This protein binds this small molecule.
Small molecule (SMILES): CC(=O)N[C@@H]1[C@@H](O)[C@H](O)[C@@H](CO)O[C@H]1O

Sequence of chain 1.A:
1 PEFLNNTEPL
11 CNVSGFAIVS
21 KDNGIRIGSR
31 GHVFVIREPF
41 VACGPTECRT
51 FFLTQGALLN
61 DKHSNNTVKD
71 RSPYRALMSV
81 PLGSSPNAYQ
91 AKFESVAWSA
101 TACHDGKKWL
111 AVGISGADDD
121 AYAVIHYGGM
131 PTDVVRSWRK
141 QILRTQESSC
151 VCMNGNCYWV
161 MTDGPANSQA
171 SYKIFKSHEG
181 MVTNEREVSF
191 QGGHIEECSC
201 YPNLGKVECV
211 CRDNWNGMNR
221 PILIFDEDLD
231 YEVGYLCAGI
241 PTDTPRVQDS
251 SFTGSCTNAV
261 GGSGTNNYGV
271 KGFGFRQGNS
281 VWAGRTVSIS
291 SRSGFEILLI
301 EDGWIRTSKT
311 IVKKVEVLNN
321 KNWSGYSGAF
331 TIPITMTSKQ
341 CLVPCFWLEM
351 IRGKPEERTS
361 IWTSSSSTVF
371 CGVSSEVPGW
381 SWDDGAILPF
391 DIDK

Binding-site contacts:
Ligand atom C8 contacts residue PRO9 of chain 1.A at 3.7 Å (hydrophobic).
Ligand atom C4 contacts residue ASN12 of chain 1.A at 4.2 Å.
Ligand atom N2 contacts residue ASN12 of chain 1.A at 3.0 Å (h-bond).
Ligand atom C5 contacts residue GLY278 of chain 1.A at 4.0 Å.
Ligand atom C7 contacts residue ASN12 of chain 1.A at 3.5 Å.
Ligand atom O5 contacts residue ASN12 of chain 1.A at 2.3 Å (h-bond).
Ligand atom C1 contacts residue ASN12 of chain 1.A at 1.4 Å.
Ligand atom C8 contacts residue CYS341 of chain 1.A at 4.2 Å (hydrophobic).
Ligand atom C6 contacts residue GLY278 of chain 1.A at 4.1 Å.
Ligand atom C2 contacts residue ASN12 of chain 1.A at 2.5 Å.
Ligand atom C5 contacts residue ASN12 of chain 1.A at 3.6 Å.
Ligand atom C8 contacts residue LEU10 of chain 1.A at 4.2 Å (hydrophobic).
Ligand atom C3 contacts residue ASN12 of chain 1.A at 3.8 Å.
Ligand atom O7 contacts residue ASN12 of chain 1.A at 3.5 Å (h-bond).